The small molecule below binds the protein below.
Small molecule (SMILES): N[C@@H](CCCC[NH3+])C(=O)O

Sequence of chain 1.A:
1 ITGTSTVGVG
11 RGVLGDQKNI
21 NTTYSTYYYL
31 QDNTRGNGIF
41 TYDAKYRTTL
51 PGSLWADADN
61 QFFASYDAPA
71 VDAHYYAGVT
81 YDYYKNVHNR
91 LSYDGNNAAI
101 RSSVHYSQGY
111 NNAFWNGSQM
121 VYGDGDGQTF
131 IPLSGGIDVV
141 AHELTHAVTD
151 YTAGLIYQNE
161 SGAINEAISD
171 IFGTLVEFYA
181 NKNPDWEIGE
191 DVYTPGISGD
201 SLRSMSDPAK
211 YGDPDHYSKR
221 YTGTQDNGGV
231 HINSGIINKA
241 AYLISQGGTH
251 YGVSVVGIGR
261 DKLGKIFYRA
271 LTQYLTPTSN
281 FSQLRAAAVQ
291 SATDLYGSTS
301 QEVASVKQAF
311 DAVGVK

Binding-site contacts:
Ligand atom OXT contacts residue HIS231 of chain 1.A at 3.2 Å (h-bond).
Ligand atom N contacts residue HIS231 of chain 1.A at 3.9 Å.
Ligand atom CG contacts residue VAL1 of chain 1.B at 4.0 Å (hydrophobic).
Ligand atom CE contacts residue ASN112 of chain 1.A at 4.4 Å.
Ligand atom CG contacts residue LEU202 of chain 1.A at 4.2 Å (hydrophobic).
Ligand atom CA contacts residue VAL1 of chain 1.B at 2.5 Å (hydrophobic).
Ligand atom N contacts residue VAL1 of chain 1.B at 1.3 Å.
Ligand atom CA contacts residue HIS231 of chain 1.A at 3.7 Å.
Ligand atom O contacts residue VAL1 of chain 1.B at 3.9 Å.
Ligand atom NZ contacts residue ASN111 of chain 1.A at 3.0 Å (h-bond).
Ligand atom O contacts residue HIS231 of chain 1.A at 3.8 Å.
Ligand atom N contacts residue ARG203 of chain 1.A at 4.4 Å.
Ligand atom CE contacts residue ASN111 of chain 1.A at 4.2 Å.
Ligand atom CD contacts residue PHE130 of chain 1.A at 4.1 Å (hydrophobic).
Ligand atom CB contacts residue LEU202 of chain 1.A at 3.8 Å (hydrophobic).
Ligand atom CD contacts residue LEU202 of chain 1.A at 4.1 Å (hydrophobic).
Ligand atom CG contacts residue ASN111 of chain 1.A at 4.3 Å.
Ligand atom N contacts residue ASN112 of chain 1.A at 3.3 Å (h-bond).
Ligand atom C contacts residue ASN112 of chain 1.A at 3.8 Å.
Ligand atom CA contacts residue ARG203 of chain 1.A at 4.1 Å.
Ligand atom NZ contacts residue ASN112 of chain 1.A at 3.8 Å.
Ligand atom C contacts residue VAL1 of chain 1.B at 3.6 Å (hydrophobic).
Ligand atom CB contacts residue ARG203 of chain 1.A at 4.4 Å.
Ligand atom OXT contacts residue ASP226 of chain 1.A at 4.4 Å.
Ligand atom CA contacts residue ASN112 of chain 1.A at 4.3 Å.
Ligand atom C contacts residue HIS231 of chain 1.A at 3.5 Å.
Ligand atom CG contacts residue ASN112 of chain 1.A at 3.7 Å.
Ligand atom CB contacts residue VAL1 of chain 1.B at 3.4 Å (hydrophobic).
Ligand atom CD contacts residue ASN111 of chain 1.A at 4.2 Å.
Ligand atom O contacts residue ASN112 of chain 1.A at 2.9 Å (h-bond).